Sequence of chain 46.C:
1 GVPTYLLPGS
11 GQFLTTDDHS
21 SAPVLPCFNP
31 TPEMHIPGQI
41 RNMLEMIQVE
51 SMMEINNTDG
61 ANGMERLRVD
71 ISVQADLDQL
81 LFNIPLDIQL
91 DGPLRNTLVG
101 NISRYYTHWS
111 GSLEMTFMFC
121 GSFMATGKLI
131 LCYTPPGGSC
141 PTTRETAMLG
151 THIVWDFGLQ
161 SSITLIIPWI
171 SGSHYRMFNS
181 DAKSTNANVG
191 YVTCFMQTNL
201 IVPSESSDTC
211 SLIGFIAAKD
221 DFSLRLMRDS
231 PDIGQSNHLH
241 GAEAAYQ

This small molecule binds to this protein.
Small molecule (SMILES): Cc1cc(CCCOc2c(C)cc(-c3noc(C(F)(F)F)n3)cc2C)on1

Sequence of chain 50.C:
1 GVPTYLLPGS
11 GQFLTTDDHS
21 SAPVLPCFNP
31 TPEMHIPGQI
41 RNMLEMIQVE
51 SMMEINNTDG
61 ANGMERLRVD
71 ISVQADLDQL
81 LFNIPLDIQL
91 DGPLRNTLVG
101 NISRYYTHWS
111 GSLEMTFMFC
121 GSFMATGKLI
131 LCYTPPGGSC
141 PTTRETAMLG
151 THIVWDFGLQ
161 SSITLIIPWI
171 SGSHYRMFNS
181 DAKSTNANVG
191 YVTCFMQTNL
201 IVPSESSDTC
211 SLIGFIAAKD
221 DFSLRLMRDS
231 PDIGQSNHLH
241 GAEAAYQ

Binding-site contacts:
Ligand atom CM2 contacts residue ILE184 of chain 50.A at 3.8 Å (hydrophobic).
Ligand atom F1 contacts residue VAL171 of chain 50.A at 3.8 Å.
Ligand atom C6B contacts residue ILE95 of chain 50.A at 4.0 Å (hydrophobic).
Ligand atom CM6 contacts residue ILE119 of chain 50.A at 4.0 Å (hydrophobic).
Ligand atom F2 contacts residue VAL171 of chain 50.A at 3.9 Å.
Ligand atom F3 contacts residue VAL24 of chain 50.C at 3.3 Å.
Ligand atom C4 contacts residue ILE217 of chain 50.A at 4.0 Å (hydrophobic).
Ligand atom C2B contacts residue ILE95 of chain 50.A at 3.8 Å (hydrophobic).
Ligand atom C6B contacts residue ILE119 of chain 50.A at 3.8 Å (hydrophobic).
Ligand atom F2 contacts residue ALA145 of chain 50.A at 2.8 Å.
Ligand atom F3 contacts residue PHE147 of chain 50.A at 3.5 Å.
Ligand atom N1A contacts residue LEU220 of chain 50.A at 3.3 Å.
Ligand atom O1A contacts residue ILE121 of chain 50.A at 3.8 Å.
Ligand atom CM2 contacts residue ILE95 of chain 50.A at 4.0 Å (hydrophobic).
Ligand atom C1B contacts residue ILE95 of chain 50.A at 3.6 Å (hydrophobic).
Ligand atom N2 contacts residue PHE115 of chain 50.A at 3.7 Å.
Ligand atom F2 contacts residue ALA169 of chain 50.A at 3.6 Å.
Ligand atom C3B contacts residue ILE184 of chain 50.A at 3.5 Å (hydrophobic).
Ligand atom C1C contacts residue TYR193 of chain 50.A at 3.9 Å (hydrophobic).
Ligand atom CM2 contacts residue ILE217 of chain 50.A at 3.4 Å (hydrophobic).
Ligand atom O1B contacts residue ILE119 of chain 50.A at 3.9 Å.
Ligand atom O1A contacts residue LEU220 of chain 50.A at 3.4 Å.
Ligand atom F1 contacts residue MET182 of chain 50.A at 3.2 Å.
Ligand atom N3A contacts residue PHE147 of chain 50.A at 3.9 Å.
Ligand atom F2 contacts residue PHE147 of chain 50.A at 3.8 Å.
Ligand atom CM2 contacts residue PHE147 of chain 50.A at 3.8 Å (hydrophobic).
Ligand atom F3 contacts residue ALA169 of chain 50.A at 3.7 Å.
Ligand atom C5 contacts residue TYR193 of chain 50.A at 4.0 Å (hydrophobic).
Ligand atom CM6 contacts residue TRP93 of chain 50.A at 3.7 Å (hydrophobic).
Ligand atom C2A contacts residue LEU220 of chain 50.A at 3.8 Å (hydrophobic).
Ligand atom C4 contacts residue TYR193 of chain 50.A at 3.9 Å (hydrophobic).
Ligand atom C3A contacts residue LEU220 of chain 50.A at 4.0 Å (hydrophobic).
Ligand atom N1A contacts residue ILE119 of chain 50.A at 3.8 Å.
Ligand atom N2 contacts residue THR97 of chain 50.A at 3.8 Å.
Ligand atom CM6 contacts residue ILE95 of chain 50.A at 3.9 Å (hydrophobic).
Ligand atom C5B contacts residue ILE119 of chain 50.A at 3.9 Å (hydrophobic).
Ligand atom C2B contacts residue ILE184 of chain 50.A at 3.8 Å (hydrophobic).
Ligand atom O1 contacts residue PHE115 of chain 50.A at 3.4 Å.
Ligand atom O1 contacts residue THR97 of chain 50.A at 3.8 Å.
Ligand atom N3A contacts residue ILE184 of chain 50.A at 3.9 Å.

Sequence of chain 50.A:
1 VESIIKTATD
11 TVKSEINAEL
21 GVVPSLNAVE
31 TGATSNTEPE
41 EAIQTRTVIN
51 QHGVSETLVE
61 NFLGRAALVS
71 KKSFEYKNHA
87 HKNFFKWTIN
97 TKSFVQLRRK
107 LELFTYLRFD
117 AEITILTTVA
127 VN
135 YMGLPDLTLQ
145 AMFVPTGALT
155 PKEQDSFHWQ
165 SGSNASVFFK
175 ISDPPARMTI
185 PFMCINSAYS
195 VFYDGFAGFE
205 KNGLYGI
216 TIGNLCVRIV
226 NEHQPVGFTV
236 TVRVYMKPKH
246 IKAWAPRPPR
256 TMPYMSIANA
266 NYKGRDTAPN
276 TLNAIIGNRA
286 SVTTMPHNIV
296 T